This small molecule binds to this protein.
Small molecule (SMILES): COc1c(C)c2c(c(O)c1C/C=C(\C)CCC(=O)O)C(=O)OC2

Sequence of chain 1.A:
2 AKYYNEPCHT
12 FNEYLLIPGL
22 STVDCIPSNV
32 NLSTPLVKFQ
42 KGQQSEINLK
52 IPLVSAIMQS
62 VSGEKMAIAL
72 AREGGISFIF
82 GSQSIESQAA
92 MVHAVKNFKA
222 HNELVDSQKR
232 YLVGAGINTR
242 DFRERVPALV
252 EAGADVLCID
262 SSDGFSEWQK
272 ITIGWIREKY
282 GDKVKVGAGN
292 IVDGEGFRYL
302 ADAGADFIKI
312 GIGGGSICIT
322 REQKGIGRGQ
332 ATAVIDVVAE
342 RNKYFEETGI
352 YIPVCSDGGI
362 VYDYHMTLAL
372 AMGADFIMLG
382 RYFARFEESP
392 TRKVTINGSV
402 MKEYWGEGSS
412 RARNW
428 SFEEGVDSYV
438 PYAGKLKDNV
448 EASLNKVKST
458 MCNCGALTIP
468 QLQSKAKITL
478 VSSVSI

Binding-site contacts:
Ligand atom O1 contacts residue GLY314 of chain 1.A at 3.6 Å (h-bond).
Ligand atom O2 contacts residue ILE313 of chain 1.A at 3.3 Å.
Ligand atom C12 contacts residue SER262 of chain 1.A at 3.8 Å.
Ligand atom C7 contacts residue SER262 of chain 1.A at 3.4 Å.
Ligand atom C15 contacts residue XMP1 of chain 1.C at 3.5 Å.
Ligand atom C3 contacts residue GLY409 of chain 1.A at 3.9 Å.
Ligand atom C8 contacts residue ASP261 of chain 1.A at 3.1 Å.
Ligand atom C11 contacts residue XMP1 of chain 1.C at 3.7 Å.
Ligand atom O1 contacts residue ILE313 of chain 1.A at 4.0 Å.
Ligand atom C10 contacts residue SER263 of chain 1.A at 3.9 Å.
Ligand atom O2 contacts residue GLY314 of chain 1.A at 3.7 Å.
Ligand atom O2 contacts residue GLY312 of chain 1.A at 3.4 Å (h-bond).
Ligand atom O4 contacts residue XMP1 of chain 1.C at 3.2 Å.
Ligand atom C17 contacts residue GLY409 of chain 1.A at 3.6 Å.
Ligand atom C1 contacts residue SER263 of chain 1.A at 3.9 Å.
Ligand atom C16 contacts residue SER263 of chain 1.A at 3.5 Å.
Ligand atom C12 contacts residue XMP1 of chain 1.C at 3.6 Å.
Ligand atom C10 contacts residue XMP1 of chain 1.C at 3.5 Å.
Ligand atom C1 contacts residue XMP1 of chain 1.C at 3.8 Å.
Ligand atom O3 contacts residue ASP261 of chain 1.A at 3.3 Å (salt-bridge).
Ligand atom O1 contacts residue XMP1 of chain 1.C at 3.7 Å.
Ligand atom C10 contacts residue GLY312 of chain 1.A at 3.2 Å.
Ligand atom C10 contacts residue ASN291 of chain 1.A at 3.6 Å.
Ligand atom C9 contacts residue GLU408 of chain 1.A at 3.2 Å.
Ligand atom C7 contacts residue ASP261 of chain 1.A at 3.4 Å.
Ligand atom O6 contacts residue SER263 of chain 1.A at 3.0 Å (h-bond).
Ligand atom C15 contacts residue SER263 of chain 1.A at 3.6 Å.
Ligand atom C8 contacts residue SER262 of chain 1.A at 3.7 Å.
Ligand atom C11 contacts residue SER263 of chain 1.A at 3.5 Å.
Ligand atom C2 contacts residue GLY409 of chain 1.A at 3.8 Å.
Ligand atom C9 contacts residue GLY409 of chain 1.A at 4.0 Å.
Ligand atom C12 contacts residue SER263 of chain 1.A at 3.9 Å.
Ligand atom C16 contacts residue XMP1 of chain 1.C at 3.6 Å.
Ligand atom C6 contacts residue SER263 of chain 1.A at 3.3 Å.
Ligand atom C17 contacts residue XMP1 of chain 1.C at 3.8 Å.
Ligand atom O6 contacts residue SER262 of chain 1.A at 3.7 Å.
Ligand atom C4 contacts residue ARG414 of chain 1.A at 3.4 Å.
Ligand atom O5 contacts residue SER263 of chain 1.A at 2.7 Å (h-bond).
Ligand atom C14 contacts residue XMP1 of chain 1.C at 3.8 Å.
Ligand atom C7 contacts residue XMP1 of chain 1.C at 3.4 Å.